Sequence of chain 2.A:
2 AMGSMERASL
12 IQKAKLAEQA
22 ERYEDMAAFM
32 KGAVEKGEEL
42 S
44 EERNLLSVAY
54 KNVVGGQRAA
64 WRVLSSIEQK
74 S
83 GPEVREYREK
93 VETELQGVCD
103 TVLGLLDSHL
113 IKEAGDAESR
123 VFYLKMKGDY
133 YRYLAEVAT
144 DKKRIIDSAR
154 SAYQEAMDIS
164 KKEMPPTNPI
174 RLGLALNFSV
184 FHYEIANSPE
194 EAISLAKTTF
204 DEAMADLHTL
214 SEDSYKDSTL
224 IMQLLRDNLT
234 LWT

This small molecule binds to this protein.
Small molecule (SMILES): CC(C)C[C@H](NC(=O)[C@@H](N)CO)C(=O)N[C@@H](COP(=O)(O)O)C(=O)N[C@@H](CCC(=O)O)C(=O)N[C@H](C=O)CCCNC(N)=[NH2+]

Binding-site contacts:
Ligand atom C contacts residue GLU187 of chain 2.A at 3.7 Å.
Ligand atom O contacts residue VAL183 of chain 2.A at 3.2 Å.
Ligand atom C contacts residue LEU179 of chain 2.A at 3.6 Å (hydrophobic).
Ligand atom CB contacts residue ASN180 of chain 2.A at 3.6 Å.
Ligand atom O3P contacts residue ARG134 of chain 2.A at 2.8 Å (salt-bridge).
Ligand atom CB contacts residue ASN231 of chain 2.A at 3.6 Å.
Ligand atom OE1 contacts residue LYS127 of chain 2.A at 3.7 Å.
Ligand atom OE2 contacts residue LYS54 of chain 2.A at 3.1 Å (salt-bridge).
Ligand atom OG contacts residue TYR186 of chain 2.A at 3.7 Å.
Ligand atom N contacts residue GLU187 of chain 2.A at 2.8 Å (salt-bridge).
Ligand atom NH2 contacts residue LEU223 of chain 2.A at 3.3 Å.
Ligand atom C contacts residue ASN231 of chain 2.A at 3.7 Å.
Ligand atom CA contacts residue GLU187 of chain 2.A at 3.2 Å.
Ligand atom CD contacts residue LYS127 of chain 2.A at 3.5 Å.
Ligand atom OG contacts residue GLU187 of chain 2.A at 3.2 Å (salt-bridge).
Ligand atom O1P contacts residue ARG61 of chain 2.A at 2.8 Å (salt-bridge).
Ligand atom OG contacts residue TRP235 of chain 2.A at 2.9 Å (h-bond).
Ligand atom CA contacts residue ASN180 of chain 2.A at 3.6 Å.
Ligand atom OE1 contacts residue GLY176 of chain 2.A at 3.6 Å.
Ligand atom N contacts residue ASN180 of chain 2.A at 2.8 Å (h-bond).
Ligand atom O contacts residue ASN231 of chain 2.A at 2.8 Å (h-bond).
Ligand atom O3P contacts residue ARG61 of chain 2.A at 3.1 Å (salt-bridge).
Ligand atom O contacts residue GLU187 of chain 2.A at 3.3 Å (salt-bridge).
Ligand atom O contacts residue LYS54 of chain 2.A at 3.0 Å (salt-bridge).
Ligand atom P contacts residue ARG61 of chain 2.A at 3.5 Å.
Ligand atom N contacts residue ASN231 of chain 2.A at 2.9 Å (h-bond).
Ligand atom O contacts residue LEU179 of chain 2.A at 3.8 Å.
Ligand atom CA contacts residue ASN180 of chain 2.A at 3.7 Å.
Ligand atom N contacts residue LEU179 of chain 2.A at 3.4 Å.
Ligand atom O2P contacts residue TYR135 of chain 2.A at 2.9 Å (h-bond).
Ligand atom O contacts residue LYS54 of chain 2.A at 3.5 Å.
Ligand atom C contacts residue ASN180 of chain 2.A at 3.7 Å.
Ligand atom CA contacts residue LEU179 of chain 2.A at 3.7 Å (hydrophobic).
Ligand atom CB contacts residue GLU187 of chain 2.A at 2.9 Å.
Ligand atom CB contacts residue TRP235 of chain 2.A at 3.6 Å (hydrophobic).
Ligand atom CA contacts residue ASN231 of chain 2.A at 3.7 Å.
Ligand atom CB contacts residue ASN180 of chain 2.A at 3.4 Å.
Ligand atom OE2 contacts residue LYS127 of chain 2.A at 2.6 Å (salt-bridge).
Ligand atom CD1 contacts residue ASP230 of chain 2.A at 3.8 Å.
Ligand atom O2P contacts residue ARG134 of chain 2.A at 2.9 Å (salt-bridge).